Binding-site contacts:
Ligand atom O1G contacts residue LYS29 of chain 1.A at 2.5 Å (salt-bridge).
Ligand atom O1G contacts residue GLN417 of chain 1.A at 3.4 Å (h-bond).
Ligand atom PB contacts residue LYS29 of chain 1.A at 3.7 Å.
Ligand atom C1' contacts residue TRP447 of chain 1.A at 3.9 Å (hydrophobic).
Ligand atom N3B contacts residue ARG448 of chain 1.A at 2.9 Å (salt-bridge).
Ligand atom O2A contacts residue ARG448 of chain 1.A at 3.5 Å (salt-bridge).
Ligand atom N7 contacts residue PHE31 of chain 1.A at 3.5 Å.
Ligand atom N7 contacts residue GLY28 of chain 1.A at 3.8 Å.
Ligand atom N6 contacts residue PHE31 of chain 1.A at 3.5 Å.
Ligand atom O3G contacts residue ARG808 of chain 1.A at 2.7 Å (salt-bridge).
Ligand atom O4' contacts residue TRP447 of chain 1.A at 3.5 Å.
Ligand atom O5' contacts residue GLY28 of chain 1.A at 3.9 Å.
Ligand atom O2B contacts residue LYS29 of chain 1.A at 2.4 Å (salt-bridge).
Ligand atom PG contacts residue LYS29 of chain 1.A at 3.7 Å.
Ligand atom O1B contacts residue MG1 of chain 1.G at 2.3 Å.
Ligand atom O2G contacts residue MG1 of chain 1.G at 2.3 Å.
Ligand atom N3B contacts residue GLY26 of chain 1.A at 3.1 Å (h-bond).
Ligand atom PB contacts residue MG1 of chain 1.G at 3.7 Å.
Ligand atom O3A contacts residue LYS29 of chain 1.A at 3.5 Å (salt-bridge).
Ligand atom O3G contacts residue GLN417 of chain 1.A at 3.9 Å.
Ligand atom C8 contacts residue PHE31 of chain 1.A at 3.6 Å (hydrophobic).
Ligand atom C6 contacts residue PHE31 of chain 1.A at 3.7 Å (hydrophobic).
Ligand atom O2G contacts residue GLU385 of chain 1.A at 3.9 Å.
Ligand atom O3' contacts residue GLU748 of chain 1.A at 3.9 Å.
Ligand atom N9 contacts residue TRP447 of chain 1.A at 3.7 Å.
Ligand atom O3G contacts residue GLY746 of chain 1.A at 3.8 Å.
Ligand atom PG contacts residue MG1 of chain 1.G at 3.7 Å.
Ligand atom C5 contacts residue PHE31 of chain 1.A at 3.7 Å (hydrophobic).
Ligand atom O3A contacts residue GLY28 of chain 1.A at 3.0 Å (h-bond).
Ligand atom O1A contacts residue PHE31 of chain 1.A at 2.9 Å (h-bond).
Ligand atom PA contacts residue GLY28 of chain 1.A at 3.8 Å.
Ligand atom O3G contacts residue ARG448 of chain 1.A at 3.2 Å (salt-bridge).
Ligand atom O1A contacts residue GLY28 of chain 1.A at 3.5 Å.
Ligand atom O2B contacts residue GLY28 of chain 1.A at 3.8 Å.
Ligand atom PG contacts residue ARG448 of chain 1.A at 3.5 Å.
Ligand atom O2G contacts residue GLY746 of chain 1.A at 3.2 Å.
Ligand atom C2 contacts residue TRP447 of chain 1.A at 3.8 Å (hydrophobic).
Ligand atom O1A contacts residue THR30 of chain 1.A at 3.4 Å.
Ligand atom O1B contacts residue THR30 of chain 1.A at 2.9 Å (h-bond).
Ligand atom C8 contacts residue GLY28 of chain 1.A at 3.6 Å.

The small molecule below binds the protein below.
Small molecule (SMILES): Nc1ncnc2c1ncn2[C@@H]1O[C@H](CO[P](=O)(O)O[P](=O)(O)NP(=O)(O)O)[C@@H](O)[C@H]1O

Sequence of chain 1.A:
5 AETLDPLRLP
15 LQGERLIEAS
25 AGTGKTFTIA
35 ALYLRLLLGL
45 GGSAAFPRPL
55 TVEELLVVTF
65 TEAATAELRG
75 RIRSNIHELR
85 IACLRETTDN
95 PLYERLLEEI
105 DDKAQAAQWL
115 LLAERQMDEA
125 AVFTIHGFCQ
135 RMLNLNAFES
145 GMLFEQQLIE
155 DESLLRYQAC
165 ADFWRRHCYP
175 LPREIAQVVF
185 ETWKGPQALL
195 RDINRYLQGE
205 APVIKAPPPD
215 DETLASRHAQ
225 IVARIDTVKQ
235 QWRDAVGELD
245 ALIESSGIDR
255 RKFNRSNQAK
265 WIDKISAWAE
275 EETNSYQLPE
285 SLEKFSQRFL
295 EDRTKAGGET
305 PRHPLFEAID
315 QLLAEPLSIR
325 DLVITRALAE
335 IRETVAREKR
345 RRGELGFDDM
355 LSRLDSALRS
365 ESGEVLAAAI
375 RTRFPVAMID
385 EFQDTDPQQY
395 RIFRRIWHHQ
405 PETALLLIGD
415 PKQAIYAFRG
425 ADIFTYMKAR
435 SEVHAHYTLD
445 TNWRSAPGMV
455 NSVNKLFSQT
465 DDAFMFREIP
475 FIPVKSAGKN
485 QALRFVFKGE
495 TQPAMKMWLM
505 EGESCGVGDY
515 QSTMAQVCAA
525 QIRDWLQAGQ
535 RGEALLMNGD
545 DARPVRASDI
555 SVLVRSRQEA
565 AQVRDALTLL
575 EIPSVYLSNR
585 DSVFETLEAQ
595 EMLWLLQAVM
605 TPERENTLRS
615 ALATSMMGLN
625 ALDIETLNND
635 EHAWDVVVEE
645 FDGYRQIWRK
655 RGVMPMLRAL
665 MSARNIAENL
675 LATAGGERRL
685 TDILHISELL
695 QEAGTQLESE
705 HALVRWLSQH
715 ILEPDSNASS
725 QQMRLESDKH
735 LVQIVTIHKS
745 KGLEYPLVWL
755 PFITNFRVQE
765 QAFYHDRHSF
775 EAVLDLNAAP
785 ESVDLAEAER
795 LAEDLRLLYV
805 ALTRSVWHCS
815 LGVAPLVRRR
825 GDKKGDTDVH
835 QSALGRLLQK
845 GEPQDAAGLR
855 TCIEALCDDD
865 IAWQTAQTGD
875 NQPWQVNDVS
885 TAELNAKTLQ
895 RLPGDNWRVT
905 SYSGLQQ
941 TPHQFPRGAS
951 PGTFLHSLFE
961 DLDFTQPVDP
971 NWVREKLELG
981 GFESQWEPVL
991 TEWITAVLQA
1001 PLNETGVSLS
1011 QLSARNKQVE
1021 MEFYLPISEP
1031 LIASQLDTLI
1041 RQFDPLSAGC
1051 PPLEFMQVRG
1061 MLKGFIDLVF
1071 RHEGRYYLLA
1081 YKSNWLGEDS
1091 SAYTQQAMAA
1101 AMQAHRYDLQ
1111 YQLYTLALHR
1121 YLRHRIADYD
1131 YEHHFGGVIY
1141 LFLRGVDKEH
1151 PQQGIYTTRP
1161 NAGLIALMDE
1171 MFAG